Binding-site contacts:
Ligand atom C8 contacts residue ASN125 of chain 1.C at 3.9 Å.
Ligand atom N2 contacts residue ASN125 of chain 1.C at 3.0 Å (h-bond).
Ligand atom O7 contacts residue ASP295 of chain 1.C at 3.2 Å (salt-bridge).
Ligand atom C8 contacts residue LEU144 of chain 1.C at 3.7 Å (hydrophobic).
Ligand atom O5 contacts residue ASN125 of chain 1.C at 2.4 Å (h-bond).
Ligand atom C4 contacts residue ASN125 of chain 1.C at 4.3 Å.
Ligand atom C7 contacts residue ASN125 of chain 1.C at 3.6 Å.
Ligand atom C7 contacts residue ASP295 of chain 1.C at 3.7 Å.
Ligand atom O7 contacts residue LEU144 of chain 1.C at 4.0 Å.
Ligand atom C7 contacts residue LEU144 of chain 1.C at 4.0 Å (hydrophobic).
Ligand atom O7 contacts residue ILE106 of chain 1.C at 4.3 Å.
Ligand atom C5 contacts residue ASN125 of chain 1.C at 3.7 Å.
Ligand atom C8 contacts residue ASP295 of chain 1.C at 4.1 Å.
Ligand atom C2 contacts residue ASN125 of chain 1.C at 2.5 Å.
Ligand atom C3 contacts residue HIS142 of chain 1.C at 4.4 Å.
Ligand atom C8 contacts residue GLY294 of chain 1.C at 3.4 Å.
Ligand atom O4 contacts residue HIS142 of chain 1.C at 4.1 Å.
Ligand atom C5 contacts residue HIS142 of chain 1.C at 4.1 Å.
Ligand atom C3 contacts residue ASN125 of chain 1.C at 3.8 Å.
Ligand atom C8 contacts residue HIS142 of chain 1.C at 4.3 Å.
Ligand atom C1 contacts residue ASN125 of chain 1.C at 1.4 Å.

This protein binds this small molecule.
Small molecule (SMILES): CC(=O)N[C@H]1[C@H](O[C@H]2[C@H](O)[C@@H](NC(C)=O)CO[C@@H]2CO)O[C@H](CO)[C@@H](O)[C@@H]1O

Sequence of chain 1.C:
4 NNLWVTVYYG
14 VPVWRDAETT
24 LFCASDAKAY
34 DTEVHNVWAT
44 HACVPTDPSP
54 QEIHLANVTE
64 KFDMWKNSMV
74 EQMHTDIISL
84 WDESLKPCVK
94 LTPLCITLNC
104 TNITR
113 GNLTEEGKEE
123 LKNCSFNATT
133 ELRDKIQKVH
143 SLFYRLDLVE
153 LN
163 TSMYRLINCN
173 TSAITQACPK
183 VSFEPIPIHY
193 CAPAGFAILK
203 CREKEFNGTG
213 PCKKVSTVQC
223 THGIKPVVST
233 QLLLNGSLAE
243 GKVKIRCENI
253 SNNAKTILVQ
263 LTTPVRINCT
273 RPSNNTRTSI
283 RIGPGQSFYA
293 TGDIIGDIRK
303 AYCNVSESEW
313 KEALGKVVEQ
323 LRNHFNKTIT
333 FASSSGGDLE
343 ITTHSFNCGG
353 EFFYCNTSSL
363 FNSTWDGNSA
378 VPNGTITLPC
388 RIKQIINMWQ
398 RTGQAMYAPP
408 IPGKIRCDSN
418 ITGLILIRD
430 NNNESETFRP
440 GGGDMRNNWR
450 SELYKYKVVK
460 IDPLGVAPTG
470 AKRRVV